Binding-site contacts:
Ligand atom C10 contacts residue ASN38 of chain 1.A at 3.6 Å.
Ligand atom C12 contacts residue ALA75 of chain 1.A at 3.5 Å (hydrophobic).
Ligand atom N2 contacts residue VAL36 of chain 1.A at 3.6 Å.
Ligand atom C8 contacts residue LEU99 of chain 1.A at 3.8 Å (hydrophobic).
Ligand atom C11 contacts residue ASN38 of chain 1.A at 3.7 Å.
Ligand atom C15 contacts residue SER101 of chain 1.A at 3.2 Å.
Ligand atom C3 contacts residue SER34 of chain 1.A at 3.9 Å.
Ligand atom C1 contacts residue SER77 of chain 1.A at 3.8 Å.
Ligand atom O3 contacts residue ASN12 of chain 1.A at 3.0 Å (h-bond).
Ligand atom N14 contacts residue SER101 of chain 1.A at 2.8 Å (h-bond).
Ligand atom N1 contacts residue ASP117 of chain 1.A at 2.8 Å (salt-bridge).
Ligand atom N2 contacts residue SER34 of chain 1.A at 3.0 Å (h-bond).
Ligand atom O3 contacts residue ASP117 of chain 1.A at 3.8 Å.
Ligand atom C6 contacts residue TRP97 of chain 1.A at 3.3 Å (hydrophobic).
Ligand atom C9 contacts residue TRP68 of chain 1.A at 3.7 Å (hydrophobic).
Ligand atom O3 contacts residue SER16 of chain 1.A at 2.7 Å (h-bond).
Ligand atom C12 contacts residue SER77 of chain 1.A at 3.7 Å.
Ligand atom C8 contacts residue TRP68 of chain 1.A at 3.7 Å (hydrophobic).
Ligand atom C2 contacts residue TRP109 of chain 1.C at 3.6 Å (hydrophobic).
Ligand atom N1 contacts residue LEU14 of chain 1.A at 3.7 Å.
Ligand atom O11 contacts residue ASN38 of chain 1.A at 2.9 Å (h-bond).
Ligand atom C13 contacts residue SER101 of chain 1.A at 3.5 Å.
Ligand atom C5 contacts residue TRP97 of chain 1.A at 3.8 Å (hydrophobic).
Ligand atom C3 contacts residue SER16 of chain 1.A at 3.7 Å.
Ligand atom C3 contacts residue ASP117 of chain 1.A at 3.7 Å.
Ligand atom C7 contacts residue SER34 of chain 1.A at 3.5 Å.
Ligand atom O3 contacts residue TYR32 of chain 1.A at 2.7 Å (h-bond).
Ligand atom C7 contacts residue VAL36 of chain 1.A at 3.8 Å (hydrophobic).
Ligand atom C4 contacts residue TRP109 of chain 1.C at 3.7 Å (hydrophobic).
Ligand atom C4 contacts residue VAL36 of chain 1.A at 3.8 Å (hydrophobic).
Ligand atom C5 contacts residue ASP117 of chain 1.A at 3.8 Å.
Ligand atom O11 contacts residue GLY37 of chain 1.A at 3.6 Å.
Ligand atom S1 contacts residue TRP68 of chain 1.A at 3.6 Å.
Ligand atom C3 contacts residue ASN12 of chain 1.A at 3.8 Å.
Ligand atom S1 contacts residue TRP81 of chain 1.A at 3.8 Å.
Ligand atom C10 contacts residue TRP68 of chain 1.A at 3.6 Å (hydrophobic).
Ligand atom C3 contacts residue LEU14 of chain 1.A at 3.6 Å (hydrophobic).
Ligand atom N12 contacts residue SER77 of chain 1.A at 3.1 Å (h-bond).
Ligand atom C3 contacts residue TYR32 of chain 1.A at 3.6 Å (hydrophobic).
Ligand atom S1 contacts residue THR79 of chain 1.A at 3.3 Å (h-bond).

The protein below binds the small molecule below.
Small molecule (SMILES): O=C(CCCC[C@@H]1SC[C@@H]2NC(=O)N[C@@H]21)N[C@@H]1CCNC1

Sequence of chain 1.C:
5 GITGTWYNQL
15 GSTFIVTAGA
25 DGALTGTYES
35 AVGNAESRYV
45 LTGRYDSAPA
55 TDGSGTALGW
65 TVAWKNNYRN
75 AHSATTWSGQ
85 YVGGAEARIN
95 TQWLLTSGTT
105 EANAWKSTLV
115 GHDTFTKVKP

Sequence of chain 1.A:
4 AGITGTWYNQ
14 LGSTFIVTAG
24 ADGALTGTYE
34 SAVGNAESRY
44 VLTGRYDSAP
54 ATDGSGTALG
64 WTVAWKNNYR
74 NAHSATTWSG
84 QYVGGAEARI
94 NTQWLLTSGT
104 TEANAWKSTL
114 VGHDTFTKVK